The protein below binds the small molecule below.
Small molecule (SMILES): COc1ccc(C(=O)Nc2cccc(C[C@H]3C(=O)Nc4ccc(F)cc43)c2)cc1

Binding-site contacts:
Ligand atom C1 contacts residue MET30 of chain 1.A at 3.4 Å (hydrophobic).
Ligand atom C14 contacts residue VAL37 of chain 1.A at 3.4 Å (hydrophobic).
Ligand atom O1 contacts residue GLN86 of chain 1.A at 3.2 Å.
Ligand atom C19 contacts residue PRO39 of chain 1.A at 4.0 Å (hydrophobic).
Ligand atom C5 contacts residue LEU32 of chain 1.A at 3.6 Å (hydrophobic).
Ligand atom C21 contacts residue PRO39 of chain 1.A at 3.9 Å (hydrophobic).
Ligand atom C10 contacts residue CYS87 of chain 1.A at 2.6 Å (hydrophobic).
Ligand atom C18 contacts residue MET30 of chain 1.A at 4.0 Å (hydrophobic).
Ligand atom N2 contacts residue VAL37 of chain 1.A at 3.2 Å.
Ligand atom C13 contacts residue VAL37 of chain 1.A at 4.0 Å (hydrophobic).
Ligand atom C23 contacts residue PRO39 of chain 1.A at 3.9 Å (hydrophobic).
Ligand atom C23 contacts residue LYS41 of chain 1.A at 3.6 Å.
Ligand atom C2 contacts residue VAL37 of chain 1.A at 3.8 Å (hydrophobic).
Ligand atom C15 contacts residue CYS87 of chain 1.A at 3.0 Å (hydrophobic).
Ligand atom C11 contacts residue PRO88 of chain 1.A at 3.8 Å (hydrophobic).
Ligand atom C12 contacts residue PRO88 of chain 1.A at 4.0 Å (hydrophobic).
Ligand atom C9 contacts residue CYS87 of chain 1.A at 1.9 Å (hydrophobic).
Ligand atom C4 contacts residue CYS87 of chain 1.A at 3.9 Å (hydrophobic).
Ligand atom C8 contacts residue CYS87 of chain 1.A at 3.5 Å (hydrophobic).
Ligand atom F1 contacts residue SER31 of chain 1.A at 3.7 Å.
Ligand atom C6 contacts residue PHE105 of chain 1.A at 3.4 Å (hydrophobic).
Ligand atom C3 contacts residue CYS87 of chain 1.A at 3.3 Å (hydrophobic).
Ligand atom C2 contacts residue MET30 of chain 1.A at 3.5 Å (hydrophobic).
Ligand atom F1 contacts residue MET30 of chain 1.A at 2.6 Å.
Ligand atom N1 contacts residue VAL84 of chain 1.A at 3.6 Å.
Ligand atom O2 contacts residue SER89 of chain 1.A at 3.5 Å.
Ligand atom O2 contacts residue VAL92 of chain 1.A at 3.7 Å.
Ligand atom C16 contacts residue MET30 of chain 1.A at 3.9 Å (hydrophobic).
Ligand atom C2 contacts residue CYS87 of chain 1.A at 3.8 Å (hydrophobic).
Ligand atom C15 contacts residue VAL37 of chain 1.A at 3.6 Å (hydrophobic).
Ligand atom C5 contacts residue PHE105 of chain 1.A at 3.3 Å (hydrophobic).
Ligand atom C7 contacts residue CYS87 of chain 1.A at 2.9 Å (hydrophobic).
Ligand atom N1 contacts residue LEU32 of chain 1.A at 3.9 Å.
Ligand atom C11 contacts residue CYS87 of chain 1.A at 4.0 Å (hydrophobic).
Ligand atom C19 contacts residue TRP107 of chain 1.A at 3.8 Å (hydrophobic).
Ligand atom O1 contacts residue CYS87 of chain 1.A at 4.0 Å.
Ligand atom C8 contacts residue VAL84 of chain 1.A at 3.9 Å (hydrophobic).
Ligand atom F1 contacts residue LEU32 of chain 1.A at 4.0 Å.
Ligand atom C4 contacts residue LEU32 of chain 1.A at 3.6 Å (hydrophobic).
Ligand atom F1 contacts residue VAL37 of chain 1.A at 4.0 Å.

Sequence of chain 1.A:
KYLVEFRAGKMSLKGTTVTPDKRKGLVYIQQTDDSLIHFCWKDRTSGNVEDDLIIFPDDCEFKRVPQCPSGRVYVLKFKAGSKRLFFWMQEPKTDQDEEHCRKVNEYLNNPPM